Sequence of chain 18.E:
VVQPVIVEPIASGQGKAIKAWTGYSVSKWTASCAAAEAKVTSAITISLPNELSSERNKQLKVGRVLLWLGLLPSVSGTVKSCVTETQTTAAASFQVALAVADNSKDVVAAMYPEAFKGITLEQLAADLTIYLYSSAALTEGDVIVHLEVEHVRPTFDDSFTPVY

The protein below binds the small molecule below.
Small molecule (SMILES): Nc1ncnc2c1ncn2[C@@H]1O[C@H](COP(=O)=O)[C@@H](O[P](=O)(O)OC[C@H]2O[C@@H](n3ccc(=O)[nH]c3=O)[C@H](O)[C@@H]2O)[C@H]1O

Binding-site contacts:
Ligand atom O2' contacts residue GLU140 of chain 18.E at 3.0 Å (salt-bridge).
Ligand atom O4' contacts residue LYS143 of chain 18.E at 4.2 Å.
Ligand atom C2 contacts residue TRP47 of chain 18.E at 3.8 Å (hydrophobic).
Ligand atom C1' contacts residue GLU140 of chain 18.E at 3.2 Å.
Ligand atom C1' contacts residue TRP47 of chain 18.E at 4.3 Å (hydrophobic).
Ligand atom N7 contacts residue TRP47 of chain 18.E at 4.0 Å.
Ligand atom OP1 contacts residue LYS45 of chain 52.F at 4.3 Å.
Ligand atom C8 contacts residue LYS143 of chain 18.E at 2.8 Å.
Ligand atom C4 contacts residue TRP47 of chain 18.E at 3.9 Å (hydrophobic).
Ligand atom N7 contacts residue LYS143 of chain 18.E at 3.7 Å.
Ligand atom N9 contacts residue GLU140 of chain 18.E at 4.1 Å.
Ligand atom N9 contacts residue LYS143 of chain 18.E at 3.8 Å.
Ligand atom C8 contacts residue GLU140 of chain 18.E at 4.1 Å.
Ligand atom O4' contacts residue GLU140 of chain 18.E at 4.1 Å.
Ligand atom C8 contacts residue TRP47 of chain 18.E at 4.0 Å (hydrophobic).
Ligand atom C2' contacts residue GLU140 of chain 18.E at 3.5 Å.
Ligand atom N9 contacts residue TRP47 of chain 18.E at 4.0 Å.
Ligand atom C5 contacts residue TRP47 of chain 18.E at 4.0 Å (hydrophobic).
Ligand atom N1 contacts residue TRP47 of chain 18.E at 3.8 Å.
Ligand atom C2' contacts residue LYS143 of chain 18.E at 4.5 Å.
Ligand atom C1' contacts residue LYS143 of chain 18.E at 4.0 Å.
Ligand atom C6 contacts residue TRP47 of chain 18.E at 3.9 Å (hydrophobic).
Ligand atom O4' contacts residue TRP47 of chain 18.E at 4.0 Å.
Ligand atom N6 contacts residue TRP47 of chain 18.E at 4.2 Å.
Ligand atom N3 contacts residue TRP47 of chain 18.E at 3.9 Å.

Sequence of chain 52.F:
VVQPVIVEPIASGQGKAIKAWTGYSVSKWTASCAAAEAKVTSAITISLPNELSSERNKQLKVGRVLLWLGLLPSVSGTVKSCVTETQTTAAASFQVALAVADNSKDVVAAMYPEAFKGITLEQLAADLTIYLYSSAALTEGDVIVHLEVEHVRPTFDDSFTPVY